Sequence of chain 1.YA:
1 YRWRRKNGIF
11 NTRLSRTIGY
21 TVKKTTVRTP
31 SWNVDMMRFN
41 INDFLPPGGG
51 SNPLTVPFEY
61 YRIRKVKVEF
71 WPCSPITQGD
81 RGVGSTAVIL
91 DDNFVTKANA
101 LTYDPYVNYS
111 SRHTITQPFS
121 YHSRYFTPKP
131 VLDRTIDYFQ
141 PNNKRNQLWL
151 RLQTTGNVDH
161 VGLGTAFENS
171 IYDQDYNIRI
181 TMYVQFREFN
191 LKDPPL

Sequence of chain 1.R:
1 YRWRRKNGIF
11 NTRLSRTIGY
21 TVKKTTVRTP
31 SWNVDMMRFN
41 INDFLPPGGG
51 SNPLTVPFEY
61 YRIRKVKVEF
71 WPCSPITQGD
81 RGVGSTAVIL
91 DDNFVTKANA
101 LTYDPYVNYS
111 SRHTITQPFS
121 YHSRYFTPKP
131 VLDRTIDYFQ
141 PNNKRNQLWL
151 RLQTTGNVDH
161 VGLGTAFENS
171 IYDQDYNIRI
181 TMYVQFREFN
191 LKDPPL

Sequence of chain 1.ZA:
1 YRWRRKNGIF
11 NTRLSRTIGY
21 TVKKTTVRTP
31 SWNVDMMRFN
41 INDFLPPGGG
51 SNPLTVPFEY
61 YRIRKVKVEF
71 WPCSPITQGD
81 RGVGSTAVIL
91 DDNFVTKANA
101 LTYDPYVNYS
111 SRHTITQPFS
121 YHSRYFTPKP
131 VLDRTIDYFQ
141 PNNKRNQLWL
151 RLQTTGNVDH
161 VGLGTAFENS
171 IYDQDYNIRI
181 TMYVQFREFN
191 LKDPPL

Binding-site contacts:
Ligand atom N9 contacts residue TYR125 of chain 1.ZA at 4.0 Å.
Ligand atom C2' contacts residue TYR125 of chain 1.ZA at 3.8 Å (hydrophobic).
Ligand atom OP1 contacts residue ARG13 of chain 1.ZA at 3.9 Å.
Ligand atom OP2 contacts residue ARG112 of chain 1.YA at 2.6 Å (salt-bridge).
Ligand atom O5' contacts residue TYR183 of chain 1.ZA at 4.0 Å.
Ligand atom C4' contacts residue ASN11 of chain 1.ZA at 4.2 Å.
Ligand atom C4 contacts residue TYR125 of chain 1.ZA at 4.0 Å (hydrophobic).
Ligand atom C5 contacts residue LYS67 of chain 1.ZA at 4.0 Å.
Ligand atom C6 contacts residue TYR125 of chain 1.ZA at 4.0 Å (hydrophobic).
Ligand atom C8 contacts residue LYS67 of chain 1.ZA at 3.3 Å.
Ligand atom OP1 contacts residue TRP71 of chain 1.ZA at 3.4 Å.
Ligand atom P contacts residue ARG112 of chain 1.YA at 4.0 Å.
Ligand atom OP1 contacts residue THR114 of chain 1.YA at 3.5 Å (h-bond).
Ligand atom O3' contacts residue ARG13 of chain 1.ZA at 4.0 Å.
Ligand atom C2' contacts residue TYR183 of chain 1.ZA at 3.9 Å (hydrophobic).
Ligand atom N7 contacts residue LYS67 of chain 1.ZA at 3.0 Å (salt-bridge).
Ligand atom O3' contacts residue THR114 of chain 1.YA at 3.6 Å.
Ligand atom C2' contacts residue LYS67 of chain 1.ZA at 3.7 Å.
Ligand atom C3' contacts residue ARG13 of chain 1.ZA at 4.1 Å.
Ligand atom O6 contacts residue SER123 of chain 1.ZA at 3.9 Å.
Ligand atom N1 contacts residue TYR125 of chain 1.ZA at 4.0 Å.
Ligand atom C5 contacts residue TYR125 of chain 1.ZA at 4.0 Å (hydrophobic).
Ligand atom OP2 contacts residue TYR183 of chain 1.ZA at 3.2 Å.
Ligand atom C2 contacts residue TYR125 of chain 1.ZA at 3.7 Å (hydrophobic).
Ligand atom O6 contacts residue TYR125 of chain 1.ZA at 4.2 Å.
Ligand atom C5' contacts residue TRP71 of chain 1.ZA at 3.7 Å (hydrophobic).
Ligand atom P contacts residue THR114 of chain 1.YA at 3.2 Å.
Ligand atom O3' contacts residue ASN11 of chain 1.ZA at 3.5 Å (h-bond).
Ligand atom OP2 contacts residue THR114 of chain 1.YA at 2.3 Å (h-bond).
Ligand atom OP1 contacts residue LYS6 of chain 1.R at 3.8 Å.
Ligand atom OP2 contacts residue TYR121 of chain 1.ZA at 3.1 Å.
Ligand atom C8 contacts residue TYR183 of chain 1.ZA at 3.7 Å (hydrophobic).
Ligand atom O6 contacts residue LYS67 of chain 1.ZA at 4.1 Å.
Ligand atom N2 contacts residue TYR125 of chain 1.ZA at 3.8 Å.
Ligand atom P contacts residue TYR121 of chain 1.ZA at 4.2 Å.
Ligand atom OP2 contacts residue ARG13 of chain 1.ZA at 2.2 Å (salt-bridge).
Ligand atom P contacts residue ARG13 of chain 1.ZA at 3.4 Å.
Ligand atom C6 contacts residue LYS67 of chain 1.ZA at 3.8 Å.
Ligand atom N3 contacts residue TYR125 of chain 1.ZA at 3.8 Å.
Ligand atom C3' contacts residue TYR183 of chain 1.ZA at 3.7 Å (hydrophobic).

A protein and the small-molecule ligand that binds it are described below.
Small molecule (SMILES): Nc1ccn([C@H]2C[C@H](O[P](=O)(O)OC[C@H]3O[C@@H](n4ccc(N)nc4=O)C[C@@H]3O[P](=O)(O)OC[C@H]3O[C@@H](n4cnc5c(=O)[nH]c(N)nc54)C[C@@H]3O[P](=O)(O)OC[C@H]3O[C@@H](n4cnc5c(=O)[nH]c(N)nc54)C[C@@H]3O)[C@@H](COP(=O)=O)O2)c(=O)n1